Sequence of chain 1.D:
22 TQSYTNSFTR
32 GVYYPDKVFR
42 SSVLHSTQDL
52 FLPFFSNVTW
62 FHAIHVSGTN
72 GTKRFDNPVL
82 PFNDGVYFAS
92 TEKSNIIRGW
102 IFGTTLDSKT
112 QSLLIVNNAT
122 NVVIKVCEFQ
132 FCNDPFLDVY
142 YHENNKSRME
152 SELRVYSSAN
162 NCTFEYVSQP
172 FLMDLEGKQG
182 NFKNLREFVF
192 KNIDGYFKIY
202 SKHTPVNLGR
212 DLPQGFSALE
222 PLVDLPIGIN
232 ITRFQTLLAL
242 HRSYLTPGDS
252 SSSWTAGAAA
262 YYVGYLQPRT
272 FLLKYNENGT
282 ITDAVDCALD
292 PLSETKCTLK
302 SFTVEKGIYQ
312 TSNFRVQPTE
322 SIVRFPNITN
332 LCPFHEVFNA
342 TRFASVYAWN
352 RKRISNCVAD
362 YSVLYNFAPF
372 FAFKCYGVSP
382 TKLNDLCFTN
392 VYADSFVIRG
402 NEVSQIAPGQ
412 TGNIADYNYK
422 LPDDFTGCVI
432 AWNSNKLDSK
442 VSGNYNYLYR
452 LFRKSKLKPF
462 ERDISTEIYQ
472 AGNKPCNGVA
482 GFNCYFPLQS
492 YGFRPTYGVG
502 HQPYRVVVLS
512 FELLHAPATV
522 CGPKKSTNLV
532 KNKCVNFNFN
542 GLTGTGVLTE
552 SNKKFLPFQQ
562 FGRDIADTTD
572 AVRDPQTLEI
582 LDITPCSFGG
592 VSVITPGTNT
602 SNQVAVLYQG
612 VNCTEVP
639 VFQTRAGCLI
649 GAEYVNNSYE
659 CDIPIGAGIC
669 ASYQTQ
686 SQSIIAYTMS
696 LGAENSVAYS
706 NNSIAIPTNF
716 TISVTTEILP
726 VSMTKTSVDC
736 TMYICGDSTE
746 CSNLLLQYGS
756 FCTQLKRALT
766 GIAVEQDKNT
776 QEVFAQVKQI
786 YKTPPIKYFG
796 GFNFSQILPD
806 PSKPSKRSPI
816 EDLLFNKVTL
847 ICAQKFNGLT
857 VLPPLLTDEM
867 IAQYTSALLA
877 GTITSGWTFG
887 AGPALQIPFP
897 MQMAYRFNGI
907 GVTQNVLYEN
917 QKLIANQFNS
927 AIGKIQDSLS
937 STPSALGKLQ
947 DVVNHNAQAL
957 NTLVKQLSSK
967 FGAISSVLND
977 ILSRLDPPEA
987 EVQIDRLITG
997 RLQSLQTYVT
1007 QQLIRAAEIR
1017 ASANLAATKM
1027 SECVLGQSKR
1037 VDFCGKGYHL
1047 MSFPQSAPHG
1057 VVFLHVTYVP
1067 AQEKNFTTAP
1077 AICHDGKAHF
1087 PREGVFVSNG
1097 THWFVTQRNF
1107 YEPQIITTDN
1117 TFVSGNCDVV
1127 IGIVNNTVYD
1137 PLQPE

Binding-site contacts:
Ligand atom O5 contacts residue ASN600 of chain 1.D at 2.9 Å (h-bond).
Ligand atom C6 contacts residue ASN600 of chain 1.D at 3.7 Å.
Ligand atom C4 contacts residue ASN600 of chain 1.D at 3.2 Å.
Ligand atom O3 contacts residue ASN600 of chain 1.D at 4.1 Å.
Ligand atom O7 contacts residue ASN600 of chain 1.D at 3.2 Å.
Ligand atom C2 contacts residue ASN600 of chain 1.D at 3.3 Å.
Ligand atom C5 contacts residue ASN600 of chain 1.D at 3.4 Å.
Ligand atom C1 contacts residue ASN600 of chain 1.D at 3.5 Å.
Ligand atom O4 contacts residue ASN600 of chain 1.D at 4.4 Å.
Ligand atom O6 contacts residue ASN600 of chain 1.D at 3.0 Å (h-bond).
Ligand atom C7 contacts residue ASN600 of chain 1.D at 4.2 Å.
Ligand atom C3 contacts residue ASN600 of chain 1.D at 3.8 Å.

The small molecule below binds the protein below.
Small molecule (SMILES): CC(=O)N[C@@H]1[C@@H](O)[C@H](O)[C@@H](CO)O[C@H]1O